Sequence of chain 1.K:
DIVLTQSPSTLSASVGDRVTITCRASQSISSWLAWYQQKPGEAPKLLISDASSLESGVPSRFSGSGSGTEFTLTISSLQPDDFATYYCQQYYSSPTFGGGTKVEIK

Sequence of chain 1.L:
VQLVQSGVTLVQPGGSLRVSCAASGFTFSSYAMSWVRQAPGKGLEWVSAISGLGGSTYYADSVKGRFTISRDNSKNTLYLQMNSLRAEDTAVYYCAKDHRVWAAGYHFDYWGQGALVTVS

Sequence of chain 1.I:
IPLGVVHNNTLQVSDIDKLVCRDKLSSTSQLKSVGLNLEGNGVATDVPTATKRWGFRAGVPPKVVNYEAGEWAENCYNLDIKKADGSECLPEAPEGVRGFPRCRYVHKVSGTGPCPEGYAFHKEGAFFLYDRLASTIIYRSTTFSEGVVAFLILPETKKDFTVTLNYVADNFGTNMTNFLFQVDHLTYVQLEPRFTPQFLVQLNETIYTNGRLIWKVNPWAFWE

Binding-site contacts:
Ligand atom C2 contacts residue GLU124 of chain 1.I at 3.6 Å.
Ligand atom C5 contacts residue ASN62 of chain 1.J at 3.6 Å.
Ligand atom C6 contacts residue ARG100 of chain 1.L at 3.9 Å.
Ligand atom C8 contacts residue LEU38 of chain 1.I at 4.0 Å (hydrophobic).
Ligand atom O5 contacts residue VAL101 of chain 1.L at 3.9 Å.
Ligand atom C1 contacts residue ARG100 of chain 1.L at 3.5 Å.
Ligand atom C1 contacts residue ASN62 of chain 1.J at 1.4 Å.
Ligand atom C3 contacts residue ASP50 of chain 1.K at 4.0 Å.
Ligand atom C7 contacts residue LEU38 of chain 1.I at 4.2 Å (hydrophobic).
Ligand atom O2 contacts residue ASP50 of chain 1.K at 4.2 Å.
Ligand atom C2 contacts residue ASP50 of chain 1.K at 4.3 Å.
Ligand atom O3 contacts residue ASP50 of chain 1.K at 2.9 Å (salt-bridge).
Ligand atom N2 contacts residue ARG100 of chain 1.L at 3.0 Å (salt-bridge).
Ligand atom C8 contacts residue ASN62 of chain 1.J at 4.2 Å.
Ligand atom C8 contacts residue ALA126 of chain 1.I at 4.1 Å (hydrophobic).
Ligand atom C8 contacts residue GLU124 of chain 1.I at 4.3 Å.
Ligand atom O3 contacts residue GLU124 of chain 1.I at 3.5 Å.
Ligand atom C7 contacts residue ARG100 of chain 1.L at 3.1 Å.
Ligand atom C7 contacts residue GLU124 of chain 1.I at 3.4 Å.
Ligand atom O7 contacts residue LEU38 of chain 1.I at 3.9 Å.
Ligand atom O5 contacts residue ASN62 of chain 1.J at 2.4 Å (h-bond).
Ligand atom C4 contacts residue ASN62 of chain 1.J at 4.3 Å.
Ligand atom C6 contacts residue VAL101 of chain 1.L at 3.7 Å (hydrophobic).
Ligand atom C2 contacts residue ARG100 of chain 1.L at 3.6 Å.
Ligand atom O7 contacts residue ARG100 of chain 1.L at 3.6 Å.
Ligand atom C3 contacts residue ARG100 of chain 1.L at 3.9 Å.
Ligand atom C8 contacts residue ARG100 of chain 1.L at 3.4 Å.
Ligand atom O4 contacts residue ARG100 of chain 1.L at 4.0 Å.
Ligand atom C3 contacts residue GLU124 of chain 1.I at 3.9 Å.
Ligand atom C8 contacts residue VAL148 of chain 1.I at 4.0 Å (hydrophobic).
Ligand atom O4 contacts residue GLU124 of chain 1.I at 3.7 Å.
Ligand atom C2 contacts residue ASN62 of chain 1.J at 2.5 Å.
Ligand atom O6 contacts residue ALA104 of chain 1.L at 4.0 Å.
Ligand atom O7 contacts residue GLU124 of chain 1.I at 3.2 Å.
Ligand atom O6 contacts residue ARG100 of chain 1.L at 3.2 Å.
Ligand atom N2 contacts residue GLU124 of chain 1.I at 3.7 Å.
Ligand atom C3 contacts residue ASN62 of chain 1.J at 3.8 Å.
Ligand atom N2 contacts residue ASN62 of chain 1.J at 2.9 Å (h-bond).
Ligand atom O6 contacts residue VAL101 of chain 1.L at 2.7 Å (h-bond).
Ligand atom C7 contacts residue ASN62 of chain 1.J at 4.0 Å.

A protein and the small-molecule ligand that binds it are described below.
Small molecule (SMILES): CC(=O)N[C@H]1[C@H](O[C@H]2[C@H](O)[C@@H](NC(C)=O)CO[C@@H]2CO)O[C@H](CO)[C@@H](O[C@@H]2O[C@H](CO[C@H]3O[C@H](CO)[C@@H](O)[C@H](O)[C@@H]3O)[C@@H](O)[C@H](O[C@H]3O[C@H](CO)[C@@H](O)[C@H](O)[C@@H]3O)[C@@H]2O)[C@@H]1O

Sequence of chain 1.J:
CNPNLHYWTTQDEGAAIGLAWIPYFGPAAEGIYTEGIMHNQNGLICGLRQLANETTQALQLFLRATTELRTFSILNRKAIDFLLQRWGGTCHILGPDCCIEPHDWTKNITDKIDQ